Binding-site contacts:
Ligand atom O4 contacts residue GLN580 of chain 1.C at 4.1 Å.
Ligand atom C6 contacts residue GLN580 of chain 1.C at 3.9 Å.
Ligand atom C1 contacts residue GLN580 of chain 1.C at 4.1 Å.
Ligand atom C8 contacts residue ASN331 of chain 1.C at 4.2 Å.
Ligand atom C4 contacts residue ASN331 of chain 1.C at 4.2 Å.
Ligand atom C3 contacts residue ASN331 of chain 1.C at 3.8 Å.
Ligand atom C6 contacts residue LEU582 of chain 1.C at 4.4 Å (hydrophobic).
Ligand atom C2 contacts residue GLN580 of chain 1.C at 3.7 Å.
Ligand atom O5 contacts residue GLN580 of chain 1.C at 3.5 Å.
Ligand atom C1 contacts residue ASN331 of chain 1.C at 1.4 Å.
Ligand atom C5 contacts residue ASN331 of chain 1.C at 3.7 Å.
Ligand atom O5 contacts residue ASN331 of chain 1.C at 2.4 Å (h-bond).
Ligand atom C4 contacts residue GLN580 of chain 1.C at 3.1 Å.
Ligand atom O7 contacts residue GLN580 of chain 1.C at 3.7 Å.
Ligand atom C7 contacts residue ASN331 of chain 1.C at 3.1 Å.
Ligand atom N2 contacts residue ASN331 of chain 1.C at 2.8 Å (h-bond).
Ligand atom C3 contacts residue GLN580 of chain 1.C at 3.8 Å.
Ligand atom O6 contacts residue LEU582 of chain 1.C at 3.4 Å.
Ligand atom O3 contacts residue GLN580 of chain 1.C at 4.0 Å.
Ligand atom C5 contacts residue GLN580 of chain 1.C at 3.7 Å.
Ligand atom O7 contacts residue ASN331 of chain 1.C at 3.0 Å (h-bond).
Ligand atom C2 contacts residue ASN331 of chain 1.C at 2.4 Å.
Ligand atom O6 contacts residue THR581 of chain 1.C at 4.0 Å.
Ligand atom O6 contacts residue GLN580 of chain 1.C at 3.0 Å (h-bond).

This small molecule binds to this protein.
Small molecule (SMILES): CC(=O)N[C@@H]1[C@@H](O)[C@H](O)[C@@H](CO)O[C@H]1O

Sequence of chain 1.C:
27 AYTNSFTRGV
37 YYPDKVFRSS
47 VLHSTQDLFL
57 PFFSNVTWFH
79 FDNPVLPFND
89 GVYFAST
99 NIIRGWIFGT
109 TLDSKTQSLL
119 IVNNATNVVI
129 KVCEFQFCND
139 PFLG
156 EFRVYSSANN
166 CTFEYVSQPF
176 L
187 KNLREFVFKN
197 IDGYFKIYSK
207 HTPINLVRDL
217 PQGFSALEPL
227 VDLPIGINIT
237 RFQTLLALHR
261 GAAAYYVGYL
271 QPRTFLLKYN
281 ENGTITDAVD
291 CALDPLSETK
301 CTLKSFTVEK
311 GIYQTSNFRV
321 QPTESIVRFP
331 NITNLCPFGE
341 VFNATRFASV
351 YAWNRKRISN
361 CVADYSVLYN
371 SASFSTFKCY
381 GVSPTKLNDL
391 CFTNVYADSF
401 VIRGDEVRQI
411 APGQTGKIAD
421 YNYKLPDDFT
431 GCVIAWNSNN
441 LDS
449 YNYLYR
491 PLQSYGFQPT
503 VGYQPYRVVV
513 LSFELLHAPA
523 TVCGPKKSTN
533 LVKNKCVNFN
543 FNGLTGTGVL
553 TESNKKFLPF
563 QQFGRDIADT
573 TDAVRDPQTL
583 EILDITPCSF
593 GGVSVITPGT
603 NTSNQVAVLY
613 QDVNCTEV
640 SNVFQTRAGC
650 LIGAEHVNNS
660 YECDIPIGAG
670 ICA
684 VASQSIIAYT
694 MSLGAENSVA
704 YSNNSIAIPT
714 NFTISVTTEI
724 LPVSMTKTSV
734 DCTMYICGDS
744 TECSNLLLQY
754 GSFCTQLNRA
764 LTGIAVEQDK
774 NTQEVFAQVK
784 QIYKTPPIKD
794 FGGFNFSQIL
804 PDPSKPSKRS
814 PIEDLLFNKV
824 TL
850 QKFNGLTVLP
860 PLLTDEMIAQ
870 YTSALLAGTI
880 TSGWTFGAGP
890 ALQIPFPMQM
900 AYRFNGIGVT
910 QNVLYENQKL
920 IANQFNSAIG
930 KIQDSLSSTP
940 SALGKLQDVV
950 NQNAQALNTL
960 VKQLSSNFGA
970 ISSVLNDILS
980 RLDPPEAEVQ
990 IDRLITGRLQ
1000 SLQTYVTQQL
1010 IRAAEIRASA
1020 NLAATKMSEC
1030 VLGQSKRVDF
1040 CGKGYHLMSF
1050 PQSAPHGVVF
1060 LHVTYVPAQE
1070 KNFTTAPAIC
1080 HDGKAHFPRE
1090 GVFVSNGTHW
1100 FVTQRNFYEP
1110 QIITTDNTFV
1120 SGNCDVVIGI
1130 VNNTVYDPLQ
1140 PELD